Binding-site contacts:
Ligand atom C2 contacts residue GLN577 of chain 1.A at 4.4 Å.
Ligand atom C5 contacts residue ASN328 of chain 1.A at 3.7 Å.
Ligand atom C6 contacts residue ASN328 of chain 1.A at 4.3 Å.
Ligand atom C5 contacts residue GLN577 of chain 1.A at 3.7 Å.
Ligand atom C3 contacts residue ASN328 of chain 1.A at 3.8 Å.
Ligand atom O7 contacts residue ASN328 of chain 1.A at 4.0 Å.
Ligand atom N2 contacts residue ASN328 of chain 1.A at 2.8 Å (h-bond).
Ligand atom O6 contacts residue LEU579 of chain 1.A at 4.4 Å.
Ligand atom C3 contacts residue GLN577 of chain 1.A at 4.2 Å.
Ligand atom O5 contacts residue GLN577 of chain 1.A at 3.9 Å.
Ligand atom O3 contacts residue GLN577 of chain 1.A at 4.4 Å.
Ligand atom C7 contacts residue ASN328 of chain 1.A at 3.6 Å.
Ligand atom C4 contacts residue ASN328 of chain 1.A at 4.2 Å.
Ligand atom C4 contacts residue GLN577 of chain 1.A at 3.2 Å.
Ligand atom C6 contacts residue GLN577 of chain 1.A at 3.5 Å.
Ligand atom O6 contacts residue GLN577 of chain 1.A at 3.9 Å.
Ligand atom C2 contacts residue ASN328 of chain 1.A at 2.4 Å.
Ligand atom O4 contacts residue GLN577 of chain 1.A at 3.9 Å.
Ligand atom O7 contacts residue GLN577 of chain 1.A at 3.6 Å.
Ligand atom O5 contacts residue ASN328 of chain 1.A at 2.4 Å (h-bond).
Ligand atom C1 contacts residue ASN328 of chain 1.A at 1.4 Å.

A small-molecule ligand and the protein it binds are described below.
Small molecule (SMILES): CC(=O)N[C@@H]1[C@@H](O)[C@H](O)[C@@H](CO)O[C@H]1O

Sequence of chain 1.A:
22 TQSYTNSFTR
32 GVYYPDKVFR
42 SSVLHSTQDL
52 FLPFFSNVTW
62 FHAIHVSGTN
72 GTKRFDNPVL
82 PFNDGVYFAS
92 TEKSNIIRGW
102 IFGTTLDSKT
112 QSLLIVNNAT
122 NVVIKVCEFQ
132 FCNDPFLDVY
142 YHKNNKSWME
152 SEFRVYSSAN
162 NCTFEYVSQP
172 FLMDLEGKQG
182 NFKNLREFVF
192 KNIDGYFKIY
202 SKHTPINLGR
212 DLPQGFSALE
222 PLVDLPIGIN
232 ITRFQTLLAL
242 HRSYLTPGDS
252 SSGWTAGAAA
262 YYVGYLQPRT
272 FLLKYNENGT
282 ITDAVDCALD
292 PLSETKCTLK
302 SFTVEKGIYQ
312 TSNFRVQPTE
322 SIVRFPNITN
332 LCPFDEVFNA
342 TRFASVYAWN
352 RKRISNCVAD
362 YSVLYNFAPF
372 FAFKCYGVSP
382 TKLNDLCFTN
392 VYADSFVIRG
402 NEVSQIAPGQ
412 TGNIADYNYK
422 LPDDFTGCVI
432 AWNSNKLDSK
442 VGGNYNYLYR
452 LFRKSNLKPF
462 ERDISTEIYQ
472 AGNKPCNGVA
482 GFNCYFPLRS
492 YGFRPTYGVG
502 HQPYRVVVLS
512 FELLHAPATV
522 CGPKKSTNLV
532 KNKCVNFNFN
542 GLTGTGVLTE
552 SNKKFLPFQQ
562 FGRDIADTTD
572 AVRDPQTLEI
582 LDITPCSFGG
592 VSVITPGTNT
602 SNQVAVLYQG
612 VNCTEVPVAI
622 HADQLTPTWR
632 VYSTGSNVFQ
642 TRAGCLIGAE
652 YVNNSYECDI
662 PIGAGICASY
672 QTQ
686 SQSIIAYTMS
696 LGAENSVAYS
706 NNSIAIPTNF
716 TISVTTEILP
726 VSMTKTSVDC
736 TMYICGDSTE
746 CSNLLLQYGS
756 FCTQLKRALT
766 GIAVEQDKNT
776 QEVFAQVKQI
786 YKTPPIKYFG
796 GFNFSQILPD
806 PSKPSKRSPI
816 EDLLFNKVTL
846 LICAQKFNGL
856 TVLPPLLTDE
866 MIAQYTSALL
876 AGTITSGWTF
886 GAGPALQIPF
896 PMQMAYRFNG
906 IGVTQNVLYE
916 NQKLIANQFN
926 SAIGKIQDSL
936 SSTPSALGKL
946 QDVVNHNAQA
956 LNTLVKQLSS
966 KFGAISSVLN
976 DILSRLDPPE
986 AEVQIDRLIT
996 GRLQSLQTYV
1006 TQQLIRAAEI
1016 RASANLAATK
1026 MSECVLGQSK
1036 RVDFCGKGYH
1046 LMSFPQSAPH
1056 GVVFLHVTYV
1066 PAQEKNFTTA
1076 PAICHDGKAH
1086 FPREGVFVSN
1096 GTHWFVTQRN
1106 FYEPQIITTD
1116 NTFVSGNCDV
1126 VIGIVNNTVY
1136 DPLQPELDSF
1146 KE